Sequence of chain 3.A:
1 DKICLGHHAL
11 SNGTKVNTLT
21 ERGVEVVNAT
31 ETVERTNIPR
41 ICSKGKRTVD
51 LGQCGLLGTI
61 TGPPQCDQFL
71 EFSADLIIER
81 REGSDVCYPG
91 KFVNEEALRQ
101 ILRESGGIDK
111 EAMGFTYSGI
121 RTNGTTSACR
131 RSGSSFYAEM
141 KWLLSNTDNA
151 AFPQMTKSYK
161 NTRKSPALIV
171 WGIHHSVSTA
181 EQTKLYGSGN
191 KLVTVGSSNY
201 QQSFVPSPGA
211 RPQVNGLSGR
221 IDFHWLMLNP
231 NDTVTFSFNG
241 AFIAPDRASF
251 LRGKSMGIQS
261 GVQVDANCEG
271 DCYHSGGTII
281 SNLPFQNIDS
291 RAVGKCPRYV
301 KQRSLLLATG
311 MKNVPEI

Binding-site contacts:
Ligand atom C3 contacts residue ASN12 of chain 3.A at 4.0 Å.
Ligand atom C1 contacts residue ASN12 of chain 3.A at 1.5 Å.
Ligand atom C7 contacts residue GLY13 of chain 3.A at 3.8 Å.
Ligand atom C8 contacts residue GLY13 of chain 3.A at 3.8 Å.
Ligand atom C5 contacts residue ASN12 of chain 3.A at 3.6 Å.
Ligand atom C2 contacts residue ASN12 of chain 3.A at 2.7 Å.
Ligand atom O7 contacts residue GLY13 of chain 3.A at 3.6 Å (h-bond).
Ligand atom N2 contacts residue ASN12 of chain 3.A at 3.0 Å.
Ligand atom C4 contacts residue ASN12 of chain 3.A at 4.3 Å.
Ligand atom O7 contacts residue ASN12 of chain 3.A at 4.4 Å.
Ligand atom C8 contacts residue ASN12 of chain 3.A at 3.2 Å.
Ligand atom O5 contacts residue ASN12 of chain 3.A at 2.3 Å (h-bond).
Ligand atom C7 contacts residue ASN12 of chain 3.A at 3.6 Å.

This protein binds this small molecule.
Small molecule (SMILES): CC(=O)N[C@@H]1[C@@H](O)[C@H](O)[C@@H](CO)O[C@H]1O